Binding-site contacts:
Ligand atom C05 contacts residue PRO201 of chain 1.A at 3.9 Å (hydrophobic).
Ligand atom N02 contacts residue HIS94 of chain 1.A at 3.2 Å (h-bond).
Ligand atom S01 contacts residue HIS119 of chain 1.A at 3.9 Å.
Ligand atom C18 contacts residue GOL1 of chain 1.I at 3.7 Å.
Ligand atom C17 contacts residue VAL121 of chain 1.A at 3.8 Å (hydrophobic).
Ligand atom C07 contacts residue LEU203 of chain 1.A at 3.9 Å (hydrophobic).
Ligand atom C13 contacts residue GOL1 of chain 1.F at 3.8 Å.
Ligand atom O03 contacts residue HIS94 of chain 1.A at 3.4 Å.
Ligand atom C14 contacts residue THR199 of chain 1.A at 3.2 Å.
Ligand atom O02 contacts residue SBW1 of chain 1.K at 3.8 Å.
Ligand atom C18 contacts residue LEU197 of chain 1.A at 3.9 Å (hydrophobic).
Ligand atom C17 contacts residue LEU197 of chain 1.A at 3.8 Å (hydrophobic).
Ligand atom O03 contacts residue VAL142 of chain 1.A at 3.8 Å.
Ligand atom C15 contacts residue THR199 of chain 1.A at 3.1 Å.
Ligand atom O03 contacts residue HIS119 of chain 1.A at 3.4 Å (h-bond).
Ligand atom S01 contacts residue HIS94 of chain 1.A at 3.9 Å.
Ligand atom S01 contacts residue THR198 of chain 1.A at 3.9 Å.
Ligand atom C16 contacts residue LEU197 of chain 1.A at 3.9 Å (hydrophobic).
Ligand atom C12 contacts residue GOL1 of chain 1.I at 3.6 Å.
Ligand atom C13 contacts residue LEU197 of chain 1.A at 3.9 Å (hydrophobic).
Ligand atom O04 contacts residue THR198 of chain 1.A at 3.0 Å (h-bond).
Ligand atom O03 contacts residue ZN1 of chain 1.B at 3.0 Å.
Ligand atom O02 contacts residue GOL1 of chain 1.I at 2.6 Å (h-bond).
Ligand atom C18 contacts residue GLN92 of chain 1.A at 3.8 Å.
Ligand atom O04 contacts residue TRP208 of chain 1.A at 3.5 Å.
Ligand atom C12 contacts residue GOL1 of chain 1.F at 3.9 Å.
Ligand atom C14 contacts residue GOL1 of chain 1.F at 3.8 Å.
Ligand atom N02 contacts residue HIS96 of chain 1.A at 3.3 Å (h-bond).
Ligand atom S01 contacts residue ZN1 of chain 1.B at 3.0 Å.
Ligand atom N02 contacts residue ZN1 of chain 1.B at 2.0 Å.
Ligand atom C08 contacts residue LEU197 of chain 1.A at 3.9 Å (hydrophobic).
Ligand atom O03 contacts residue VAL121 of chain 1.A at 3.9 Å.
Ligand atom C11 contacts residue SBW1 of chain 1.K at 3.6 Å.
Ligand atom O02 contacts residue PHE130 of chain 1.A at 3.2 Å.
Ligand atom C06 contacts residue PRO201 of chain 1.A at 3.7 Å (hydrophobic).
Ligand atom N02 contacts residue THR198 of chain 1.A at 2.9 Å (h-bond).
Ligand atom C07 contacts residue PRO201 of chain 1.A at 3.8 Å (hydrophobic).
Ligand atom N02 contacts residue HIS119 of chain 1.A at 3.4 Å (h-bond).
Ligand atom O04 contacts residue LEU197 of chain 1.A at 3.3 Å.
Ligand atom C15 contacts residue LEU197 of chain 1.A at 3.9 Å (hydrophobic).

The protein below binds the small molecule below.
Small molecule (SMILES): NS(=O)(=O)c1ccc(C(=O)NCc2cccc(O)c2)cc1

Sequence of chain 1.A:
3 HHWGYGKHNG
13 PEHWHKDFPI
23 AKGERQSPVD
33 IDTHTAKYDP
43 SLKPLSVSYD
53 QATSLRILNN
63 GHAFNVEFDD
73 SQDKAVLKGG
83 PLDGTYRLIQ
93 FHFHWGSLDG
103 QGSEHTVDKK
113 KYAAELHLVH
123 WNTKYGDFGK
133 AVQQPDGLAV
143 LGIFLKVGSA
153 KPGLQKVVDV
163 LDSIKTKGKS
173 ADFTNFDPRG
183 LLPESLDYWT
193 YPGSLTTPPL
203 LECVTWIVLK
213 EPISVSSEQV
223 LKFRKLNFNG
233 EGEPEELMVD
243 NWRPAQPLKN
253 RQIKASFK